Sequence of chain 1.A:
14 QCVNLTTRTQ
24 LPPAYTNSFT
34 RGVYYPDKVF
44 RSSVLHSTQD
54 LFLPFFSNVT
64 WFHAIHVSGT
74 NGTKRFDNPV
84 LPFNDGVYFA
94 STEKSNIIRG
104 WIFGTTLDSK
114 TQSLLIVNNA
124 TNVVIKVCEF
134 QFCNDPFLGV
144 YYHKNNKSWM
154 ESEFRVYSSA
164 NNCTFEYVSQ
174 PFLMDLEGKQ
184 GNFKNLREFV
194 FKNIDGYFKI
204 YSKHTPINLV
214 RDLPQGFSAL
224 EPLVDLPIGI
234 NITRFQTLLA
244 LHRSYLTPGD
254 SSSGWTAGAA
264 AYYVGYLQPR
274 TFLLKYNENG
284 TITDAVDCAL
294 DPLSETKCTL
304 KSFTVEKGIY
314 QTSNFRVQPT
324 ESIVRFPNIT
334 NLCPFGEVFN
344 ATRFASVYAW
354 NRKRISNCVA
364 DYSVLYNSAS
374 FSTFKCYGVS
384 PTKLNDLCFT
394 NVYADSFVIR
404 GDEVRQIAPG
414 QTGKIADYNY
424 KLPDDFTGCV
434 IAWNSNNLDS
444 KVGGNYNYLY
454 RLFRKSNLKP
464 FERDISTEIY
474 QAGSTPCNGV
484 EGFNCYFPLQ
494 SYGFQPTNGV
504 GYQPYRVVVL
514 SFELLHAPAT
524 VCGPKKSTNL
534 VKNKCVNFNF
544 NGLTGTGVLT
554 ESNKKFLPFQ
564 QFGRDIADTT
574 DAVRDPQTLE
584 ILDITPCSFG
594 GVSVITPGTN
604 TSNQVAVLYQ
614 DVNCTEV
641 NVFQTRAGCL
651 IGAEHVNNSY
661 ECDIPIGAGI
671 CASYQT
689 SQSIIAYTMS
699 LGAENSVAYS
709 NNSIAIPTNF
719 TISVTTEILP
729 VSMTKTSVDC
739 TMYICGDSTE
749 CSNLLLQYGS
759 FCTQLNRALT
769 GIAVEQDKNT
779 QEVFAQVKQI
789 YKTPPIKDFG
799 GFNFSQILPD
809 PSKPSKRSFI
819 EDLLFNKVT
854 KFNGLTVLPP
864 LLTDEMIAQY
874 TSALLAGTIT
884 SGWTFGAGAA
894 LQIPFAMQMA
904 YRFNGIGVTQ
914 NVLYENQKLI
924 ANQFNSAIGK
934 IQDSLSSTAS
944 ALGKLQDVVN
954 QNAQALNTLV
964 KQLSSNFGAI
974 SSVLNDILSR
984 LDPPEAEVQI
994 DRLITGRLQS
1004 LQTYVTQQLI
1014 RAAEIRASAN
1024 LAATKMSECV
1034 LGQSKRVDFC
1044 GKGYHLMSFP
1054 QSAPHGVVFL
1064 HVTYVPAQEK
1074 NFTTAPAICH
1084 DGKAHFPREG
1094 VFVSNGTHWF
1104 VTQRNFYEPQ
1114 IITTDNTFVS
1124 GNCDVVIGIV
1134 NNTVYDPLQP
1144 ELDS

Sequence of chain 1.C:
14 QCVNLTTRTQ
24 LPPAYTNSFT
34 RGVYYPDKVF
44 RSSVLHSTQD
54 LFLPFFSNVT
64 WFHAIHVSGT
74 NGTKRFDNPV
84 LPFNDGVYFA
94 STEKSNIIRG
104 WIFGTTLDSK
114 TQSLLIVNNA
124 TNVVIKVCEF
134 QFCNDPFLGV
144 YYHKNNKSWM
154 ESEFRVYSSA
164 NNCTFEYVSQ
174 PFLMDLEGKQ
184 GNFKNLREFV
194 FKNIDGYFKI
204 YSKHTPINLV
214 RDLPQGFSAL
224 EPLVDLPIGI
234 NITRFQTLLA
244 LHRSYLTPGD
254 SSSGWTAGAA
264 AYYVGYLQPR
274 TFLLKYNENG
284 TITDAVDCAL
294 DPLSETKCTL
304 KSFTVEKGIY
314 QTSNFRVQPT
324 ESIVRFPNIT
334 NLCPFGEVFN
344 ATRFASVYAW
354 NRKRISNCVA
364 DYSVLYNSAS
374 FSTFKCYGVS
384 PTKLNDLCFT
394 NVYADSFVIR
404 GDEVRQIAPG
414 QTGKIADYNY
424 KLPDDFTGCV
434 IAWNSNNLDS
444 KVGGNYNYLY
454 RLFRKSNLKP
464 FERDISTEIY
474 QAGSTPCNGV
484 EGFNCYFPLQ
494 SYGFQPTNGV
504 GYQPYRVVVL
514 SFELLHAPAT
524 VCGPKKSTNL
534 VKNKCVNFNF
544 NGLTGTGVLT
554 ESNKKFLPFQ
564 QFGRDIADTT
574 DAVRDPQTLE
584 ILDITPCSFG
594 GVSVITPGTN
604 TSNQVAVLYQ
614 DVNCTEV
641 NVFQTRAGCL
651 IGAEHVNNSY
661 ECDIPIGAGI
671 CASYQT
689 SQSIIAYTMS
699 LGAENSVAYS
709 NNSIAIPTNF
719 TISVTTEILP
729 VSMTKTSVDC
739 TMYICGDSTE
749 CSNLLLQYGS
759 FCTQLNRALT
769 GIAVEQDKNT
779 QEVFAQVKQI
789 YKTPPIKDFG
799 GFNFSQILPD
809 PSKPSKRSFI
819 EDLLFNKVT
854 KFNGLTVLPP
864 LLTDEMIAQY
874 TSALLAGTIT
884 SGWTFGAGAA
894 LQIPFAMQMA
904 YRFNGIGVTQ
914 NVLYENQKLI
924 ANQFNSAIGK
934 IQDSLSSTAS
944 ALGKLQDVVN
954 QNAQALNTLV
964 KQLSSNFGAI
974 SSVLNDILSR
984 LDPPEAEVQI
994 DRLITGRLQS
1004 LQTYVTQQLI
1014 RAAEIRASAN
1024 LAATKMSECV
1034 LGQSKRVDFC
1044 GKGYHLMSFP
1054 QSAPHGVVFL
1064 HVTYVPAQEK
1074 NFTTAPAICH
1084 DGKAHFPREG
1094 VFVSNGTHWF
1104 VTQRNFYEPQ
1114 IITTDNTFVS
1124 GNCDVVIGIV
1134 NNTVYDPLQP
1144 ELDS

A small-molecule ligand and the protein it binds are described below.
Small molecule (SMILES): CC(=O)N[C@@H]1[C@@H](O)[C@H](O)[C@@H](CO)O[C@H]1O

Binding-site contacts:
Ligand atom O6 contacts residue HIS519 of chain 1.C at 3.4 Å (h-bond).
Ligand atom O7 contacts residue ASN234 of chain 1.A at 3.1 Å.
Ligand atom C3 contacts residue ASN234 of chain 1.A at 3.8 Å.
Ligand atom C6 contacts residue HIS519 of chain 1.C at 3.6 Å.
Ligand atom C1 contacts residue ASN234 of chain 1.A at 1.4 Å.
Ligand atom C7 contacts residue ASN234 of chain 1.A at 3.2 Å.
Ligand atom N2 contacts residue ASN234 of chain 1.A at 2.9 Å (h-bond).
Ligand atom O6 contacts residue ASN234 of chain 1.A at 4.0 Å.
Ligand atom C8 contacts residue ASN234 of chain 1.A at 4.4 Å.
Ligand atom O6 contacts residue GLY232 of chain 1.A at 3.8 Å.
Ligand atom C2 contacts residue ASN234 of chain 1.A at 2.5 Å.
Ligand atom O5 contacts residue ASN234 of chain 1.A at 2.4 Å (h-bond).
Ligand atom C5 contacts residue ASN234 of chain 1.A at 3.7 Å.
Ligand atom C4 contacts residue ASN234 of chain 1.A at 4.2 Å.